Binding-site contacts:
Ligand atom O1 contacts residue THR50 of chain 5.D at 2.9 Å.
Ligand atom C1' contacts residue GLY124 of chain 5.D at 3.5 Å.
Ligand atom N2 contacts residue SER21 of chain 5.D at 3.1 Å (h-bond).
Ligand atom CD1 contacts residue ASP111 of chain 6.D at 3.1 Å.
Ligand atom CG3 contacts residue GLY48 of chain 5.D at 3.5 Å.
Ligand atom C2 contacts residue SER21 of chain 5.D at 3.9 Å.
Ligand atom CS contacts residue THR1 of chain 5.D at 1.4 Å.
Ligand atom CD1 contacts residue ILE109 of chain 6.D at 3.6 Å (hydrophobic).
Ligand atom O2 contacts residue SER21 of chain 5.D at 2.8 Å (h-bond).
Ligand atom CB3 contacts residue LYS33 of chain 5.D at 3.5 Å.
Ligand atom C1' contacts residue SER125 of chain 5.D at 3.0 Å.
Ligand atom C1' contacts residue THR1 of chain 5.D at 3.3 Å.
Ligand atom N3 contacts residue THR1 of chain 5.D at 3.7 Å.
Ligand atom CB3 contacts residue THR1 of chain 5.D at 3.0 Å.
Ligand atom CD2 contacts residue ASP111 of chain 6.D at 3.8 Å.
Ligand atom C4 contacts residue ILE109 of chain 6.D at 3.7 Å (hydrophobic).
Ligand atom CB1 contacts residue VAL20 of chain 5.D at 3.8 Å (hydrophobic).
Ligand atom C10 contacts residue ILE109 of chain 6.D at 3.7 Å (hydrophobic).
Ligand atom O1' contacts residue GLY48 of chain 5.D at 3.1 Å (h-bond).
Ligand atom CS contacts residue LYS33 of chain 5.D at 3.8 Å.
Ligand atom CA3 contacts residue GLN19 of chain 5.D at 3.7 Å.
Ligand atom CD5 contacts residue PHE46 of chain 5.D at 3.7 Å (hydrophobic).
Ligand atom N3 contacts residue GLY48 of chain 5.D at 2.8 Å (h-bond).
Ligand atom S contacts residue THR1 of chain 5.D at 3.6 Å.
Ligand atom CA2 contacts residue GLY48 of chain 5.D at 3.4 Å.
Ligand atom CD1 contacts residue THR50 of chain 5.D at 3.3 Å.
Ligand atom CA3 contacts residue LYS33 of chain 5.D at 3.9 Å.
Ligand atom O2 contacts residue VAL20 of chain 5.D at 3.7 Å.
Ligand atom CD4 contacts residue SER21 of chain 5.D at 3.3 Å.
Ligand atom C2' contacts residue THR1 of chain 5.D at 2.5 Å.
Ligand atom CA3 contacts residue THR1 of chain 5.D at 2.4 Å.
Ligand atom O2' contacts residue SER125 of chain 5.D at 3.8 Å.
Ligand atom CD5 contacts residue ALA47 of chain 5.D at 3.7 Å (hydrophobic).
Ligand atom CA3 contacts residue GLY48 of chain 5.D at 3.8 Å.
Ligand atom CD2 contacts residue MET27 of chain 5.D at 3.4 Å (hydrophobic).
Ligand atom CD1 contacts residue THR107 of chain 6.D at 3.6 Å.
Ligand atom C2 contacts residue GLY48 of chain 5.D at 3.5 Å.
Ligand atom CD5 contacts residue GLY48 of chain 5.D at 3.3 Å.
Ligand atom CB2 contacts residue GLY48 of chain 5.D at 3.3 Å.
Ligand atom CD6 contacts residue PHE46 of chain 5.D at 3.8 Å (hydrophobic).

Sequence of chain 5.D:
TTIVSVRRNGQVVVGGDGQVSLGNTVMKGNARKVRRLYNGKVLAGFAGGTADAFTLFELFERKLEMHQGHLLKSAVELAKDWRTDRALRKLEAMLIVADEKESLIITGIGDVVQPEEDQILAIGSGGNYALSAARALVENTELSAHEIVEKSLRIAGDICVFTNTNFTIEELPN

A small-molecule ligand and the protein it binds are described below.
Small molecule (SMILES): CC(C)C[C@@H](C=CS(C)(=O)=O)NC(=O)[C@H](CC(C)C)NC(=O)[C@H](CC(C)C)NC(=O)Cc1cc(I)c(O)c([N+](=O)[O-])c1

Sequence of chain 6.D:
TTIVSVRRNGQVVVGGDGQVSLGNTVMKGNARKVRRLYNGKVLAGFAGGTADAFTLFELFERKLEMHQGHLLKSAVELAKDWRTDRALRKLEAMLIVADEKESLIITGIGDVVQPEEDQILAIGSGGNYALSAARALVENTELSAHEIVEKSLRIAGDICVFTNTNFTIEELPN